Sequence of chain 1.A:
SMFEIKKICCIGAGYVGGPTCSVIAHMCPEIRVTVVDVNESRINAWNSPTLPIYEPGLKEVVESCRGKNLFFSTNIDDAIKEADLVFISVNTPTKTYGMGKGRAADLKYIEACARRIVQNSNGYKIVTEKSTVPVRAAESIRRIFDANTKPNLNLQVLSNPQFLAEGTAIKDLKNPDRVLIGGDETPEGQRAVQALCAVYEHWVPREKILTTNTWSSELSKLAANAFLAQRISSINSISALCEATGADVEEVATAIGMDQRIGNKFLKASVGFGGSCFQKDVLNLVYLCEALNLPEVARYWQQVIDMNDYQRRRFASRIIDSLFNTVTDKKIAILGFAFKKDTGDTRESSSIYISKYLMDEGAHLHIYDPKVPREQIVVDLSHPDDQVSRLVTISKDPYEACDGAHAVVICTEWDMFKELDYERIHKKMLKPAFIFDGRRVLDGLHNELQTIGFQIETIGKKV

Sequence of chain 1.B:
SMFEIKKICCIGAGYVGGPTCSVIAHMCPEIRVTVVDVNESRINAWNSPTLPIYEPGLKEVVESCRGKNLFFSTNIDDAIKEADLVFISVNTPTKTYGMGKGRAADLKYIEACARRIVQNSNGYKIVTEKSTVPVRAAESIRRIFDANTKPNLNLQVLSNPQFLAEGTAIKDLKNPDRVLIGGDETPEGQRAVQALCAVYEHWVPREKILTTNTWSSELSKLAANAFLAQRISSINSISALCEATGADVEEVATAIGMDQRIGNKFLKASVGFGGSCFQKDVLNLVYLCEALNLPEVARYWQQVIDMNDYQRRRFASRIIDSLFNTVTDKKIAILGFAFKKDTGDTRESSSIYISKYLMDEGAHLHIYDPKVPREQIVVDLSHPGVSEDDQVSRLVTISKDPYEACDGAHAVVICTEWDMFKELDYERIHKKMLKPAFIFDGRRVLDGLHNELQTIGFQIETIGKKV

This small molecule binds to this protein.
Small molecule (SMILES): O=c1ccn([C@@H]2O[C@H](CO[P](=O)(O)O[P](=O)(O)O[C@H]3O[C@H](CO)[C@@H](O)[C@H](O)[C@H]3O)[C@@H](O)[C@H]2O)c(=O)[nH]1

Binding-site contacts:
Ligand atom O6' contacts residue CYS277 of chain 1.B at 2.5 Å (h-bond).
Ligand atom C5C contacts residue PHE278 of chain 1.B at 3.6 Å (hydrophobic).
Ligand atom O2' contacts residue ARG261 of chain 1.A at 2.8 Å (salt-bridge).
Ligand atom O2 contacts residue SER270 of chain 1.B at 2.8 Å (h-bond).
Ligand atom O4' contacts residue PHE163 of chain 1.B at 3.6 Å.
Ligand atom N1 contacts residue ILE232 of chain 1.B at 3.5 Å.
Ligand atom C6 contacts residue ILE232 of chain 1.B at 3.6 Å (hydrophobic).
Ligand atom O6' contacts residue ASN225 of chain 1.B at 3.0 Å (h-bond).
Ligand atom N3 contacts residue LYS268 of chain 1.B at 2.9 Å (salt-bridge).
Ligand atom O1A contacts residue EDO1 of chain 1.Q at 2.6 Å (h-bond).
Ligand atom O4 contacts residue LEU267 of chain 1.B at 3.5 Å (h-bond).
Ligand atom O4C contacts residue ILE232 of chain 1.B at 3.5 Å.
Ligand atom C4' contacts residue LYS221 of chain 1.B at 3.3 Å.
Ligand atom O4 contacts residue PHE266 of chain 1.B at 3.2 Å.
Ligand atom O4 contacts residue LYS268 of chain 1.B at 3.1 Å (salt-bridge).
Ligand atom O1B contacts residue GLU166 of chain 1.B at 2.9 Å (salt-bridge).
Ligand atom O3C contacts residue GLY274 of chain 1.B at 2.8 Å (h-bond).
Ligand atom O4' contacts residue LEU164 of chain 1.B at 2.7 Å (h-bond).
Ligand atom C4C contacts residue GLY274 of chain 1.B at 3.4 Å.
Ligand atom O2C contacts residue ARG443 of chain 1.B at 2.9 Å (salt-bridge).
Ligand atom C1' contacts residue PHE278 of chain 1.B at 3.6 Å (hydrophobic).
Ligand atom O4C contacts residue PHE273 of chain 1.B at 3.5 Å.
Ligand atom C5' contacts residue LEU164 of chain 1.B at 3.2 Å (hydrophobic).
Ligand atom O3C contacts residue PHE339 of chain 1.B at 3.0 Å (h-bond).
Ligand atom O3C contacts residue PHE273 of chain 1.B at 3.6 Å.
Ligand atom C4' contacts residue LEU164 of chain 1.B at 3.4 Å (hydrophobic).
Ligand atom O1A contacts residue LYS340 of chain 1.B at 3.0 Å (salt-bridge).
Ligand atom O2C contacts residue LYS340 of chain 1.B at 3.5 Å.
Ligand atom O5' contacts residue CYS277 of chain 1.B at 3.0 Å (h-bond).
Ligand atom C3C contacts residue PHE339 of chain 1.B at 3.5 Å (hydrophobic).
Ligand atom C6' contacts residue CYS277 of chain 1.B at 1.9 Å (hydrophobic).
Ligand atom O3B contacts residue ALA165 of chain 1.B at 3.5 Å.
Ligand atom O2A contacts residue PHE266 of chain 1.B at 3.4 Å.
Ligand atom O3' contacts residue ARG261 of chain 1.A at 2.8 Å (salt-bridge).
Ligand atom O6' contacts residue LYS221 of chain 1.B at 3.0 Å (salt-bridge).
Ligand atom O3A contacts residue LYS340 of chain 1.B at 3.2 Å (salt-bridge).
Ligand atom O4' contacts residue LYS221 of chain 1.B at 2.7 Å (salt-bridge).
Ligand atom C5' contacts residue CYS277 of chain 1.B at 3.0 Å (hydrophobic).
Ligand atom O2A contacts residue PHE278 of chain 1.B at 3.5 Å.
Ligand atom O2C contacts residue PHE339 of chain 1.B at 3.5 Å (h-bond).